Sequence of chain 1.E:
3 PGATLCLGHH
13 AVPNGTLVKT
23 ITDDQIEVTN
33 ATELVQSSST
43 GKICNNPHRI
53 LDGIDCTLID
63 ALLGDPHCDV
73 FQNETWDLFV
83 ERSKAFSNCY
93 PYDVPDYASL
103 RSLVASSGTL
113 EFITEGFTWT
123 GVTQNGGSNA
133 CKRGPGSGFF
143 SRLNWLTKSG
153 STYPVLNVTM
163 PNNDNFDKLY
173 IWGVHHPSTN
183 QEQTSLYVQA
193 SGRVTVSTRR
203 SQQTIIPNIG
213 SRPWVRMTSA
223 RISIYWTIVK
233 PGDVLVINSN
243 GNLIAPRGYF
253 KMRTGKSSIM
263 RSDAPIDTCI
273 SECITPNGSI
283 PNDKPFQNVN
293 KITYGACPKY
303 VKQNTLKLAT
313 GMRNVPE

Binding-site contacts:
Ligand atom C11 contacts residue GLY128 of chain 1.E at 3.7 Å.
Ligand atom C3 contacts residue GLY129 of chain 1.E at 4.3 Å.
Ligand atom C11 contacts residue TRP147 of chain 1.E at 4.0 Å (hydrophobic).
Ligand atom O9 contacts residue HIS177 of chain 1.E at 3.6 Å.
Ligand atom C6 contacts residue GLY129 of chain 1.E at 4.0 Å.
Ligand atom C1 contacts residue SER130 of chain 1.E at 3.5 Å.
Ligand atom C4 contacts residue MET219 of chain 1.E at 4.1 Å (hydrophobic).
Ligand atom C7 contacts residue TRP147 of chain 1.E at 3.7 Å (hydrophobic).
Ligand atom C8 contacts residue TRP147 of chain 1.E at 4.0 Å (hydrophobic).
Ligand atom O9 contacts residue THR220 of chain 1.E at 3.9 Å.
Ligand atom C9 contacts residue LEU188 of chain 1.E at 4.1 Å (hydrophobic).
Ligand atom O3 contacts residue TRP216 of chain 1.E at 3.7 Å.
Ligand atom O9 contacts residue ALA222 of chain 1.E at 3.3 Å.
Ligand atom C9 contacts residue TRP147 of chain 1.E at 3.9 Å (hydrophobic).
Ligand atom O1A contacts residue SER130 of chain 1.E at 2.8 Å (h-bond).
Ligand atom O4 contacts residue GLY129 of chain 1.E at 3.6 Å (h-bond).
Ligand atom C1 contacts residue ASN131 of chain 1.E at 3.7 Å.
Ligand atom O9 contacts residue TYR92 of chain 1.E at 2.8 Å (h-bond).
Ligand atom O7 contacts residue LEU188 of chain 1.E at 3.6 Å.
Ligand atom N5 contacts residue TRP147 of chain 1.E at 4.1 Å.
Ligand atom O8 contacts residue TRP147 of chain 1.E at 3.9 Å.
Ligand atom C4 contacts residue GLY129 of chain 1.E at 3.1 Å.
Ligand atom C11 contacts residue GLY129 of chain 1.E at 4.0 Å.
Ligand atom C6 contacts residue TRP147 of chain 1.E at 4.2 Å (hydrophobic).
Ligand atom O8 contacts residue TYR92 of chain 1.E at 3.1 Å (h-bond).
Ligand atom C9 contacts residue HIS177 of chain 1.E at 3.6 Å.
Ligand atom N5 contacts residue GLY129 of chain 1.E at 3.0 Å (h-bond).
Ligand atom C9 contacts residue TYR92 of chain 1.E at 3.2 Å (hydrophobic).
Ligand atom C11 contacts residue THR149 of chain 1.E at 3.7 Å.
Ligand atom C10 contacts residue LEU188 of chain 1.E at 4.1 Å (hydrophobic).
Ligand atom O10 contacts residue LEU188 of chain 1.E at 3.2 Å.
Ligand atom O9 contacts residue GLU184 of chain 1.E at 2.7 Å (salt-bridge).
Ligand atom C10 contacts residue GLY129 of chain 1.E at 4.0 Å.
Ligand atom C9 contacts residue GLU184 of chain 1.E at 3.6 Å.
Ligand atom C5 contacts residue GLY129 of chain 1.E at 3.5 Å.
Ligand atom O1B contacts residue SER130 of chain 1.E at 3.3 Å.
Ligand atom O1B contacts residue ASN131 of chain 1.E at 2.7 Å (h-bond).
Ligand atom O1A contacts residue ASN131 of chain 1.E at 3.9 Å.
Ligand atom O8 contacts residue THR220 of chain 1.E at 4.2 Å.
Ligand atom C8 contacts residue TYR92 of chain 1.E at 3.8 Å (hydrophobic).

The small molecule below binds the protein below.
Small molecule (SMILES): CC(=O)N[C@H]1[C@H]([C@H](O)[C@H](O)CO)O[C@@](OC[C@H]2O[C@@H](O)[C@H](O)[C@@H](O)[C@H]2O)(C(=O)O)C[C@@H]1O